The protein below binds the small molecule below.
Small molecule (SMILES): CO[C@H](O)CCc1ccc(O)cc1

Sequence of chain 2.A:
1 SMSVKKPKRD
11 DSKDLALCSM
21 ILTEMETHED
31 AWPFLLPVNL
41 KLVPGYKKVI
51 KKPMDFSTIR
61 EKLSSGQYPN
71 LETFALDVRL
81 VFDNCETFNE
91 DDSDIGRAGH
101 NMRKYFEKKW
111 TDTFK

Binding-site contacts:
Ligand atom C4 contacts residue ASN89 of chain 2.A at 4.2 Å.
Ligand atom C2 contacts residue ASN89 of chain 2.A at 4.0 Å.
Ligand atom C contacts residue ILE95 of chain 2.A at 4.3 Å (hydrophobic).
Ligand atom C contacts residue VAL38 of chain 2.A at 4.0 Å (hydrophobic).
Ligand atom C3 contacts residue ASN89 of chain 2.A at 3.7 Å.
Ligand atom C contacts residue PRO33 of chain 2.A at 3.4 Å (hydrophobic).
Ligand atom O contacts residue PRO33 of chain 2.A at 3.5 Å (h-bond).
Ligand atom C5 contacts residue VAL43 of chain 2.A at 3.7 Å (hydrophobic).
Ligand atom C4 contacts residue ILE95 of chain 2.A at 4.3 Å (hydrophobic).
Ligand atom C9 contacts residue PHE88 of chain 2.A at 4.4 Å (hydrophobic).
Ligand atom C1 contacts residue VAL38 of chain 2.A at 3.8 Å (hydrophobic).
Ligand atom O contacts residue ILE95 of chain 2.A at 4.0 Å.
Ligand atom C3 contacts residue VAL43 of chain 2.A at 4.5 Å (hydrophobic).
Ligand atom C4 contacts residue PHE88 of chain 2.A at 4.1 Å (hydrophobic).
Ligand atom O2 contacts residue VAL38 of chain 2.A at 4.2 Å.
Ligand atom C4 contacts residue VAL43 of chain 2.A at 4.3 Å (hydrophobic).
Ligand atom O2 contacts residue TYR46 of chain 2.A at 3.9 Å.
Ligand atom O contacts residue VAL38 of chain 2.A at 3.8 Å.
Ligand atom O2 contacts residue PHE88 of chain 2.A at 4.4 Å.
Ligand atom O2 contacts residue ASN89 of chain 2.A at 3.0 Å (h-bond).
Ligand atom C9 contacts residue ILE95 of chain 2.A at 4.1 Å (hydrophobic).
Ligand atom C2 contacts residue ILE95 of chain 2.A at 3.6 Å (hydrophobic).
Ligand atom O2 contacts residue ILE95 of chain 2.A at 4.3 Å.
Ligand atom C1 contacts residue ILE95 of chain 2.A at 4.2 Å (hydrophobic).
Ligand atom C contacts residue PHE34 of chain 2.A at 3.8 Å (hydrophobic).
Ligand atom C1 contacts residue ASN89 of chain 2.A at 4.0 Å.
Ligand atom C9 contacts residue ASN89 of chain 2.A at 3.7 Å.
Ligand atom C6 contacts residue VAL43 of chain 2.A at 4.3 Å (hydrophobic).
Ligand atom C3 contacts residue PHE88 of chain 2.A at 3.7 Å (hydrophobic).